Binding-site contacts:
Ligand atom C6 contacts residue NAG1 of chain 1.K at 3.3 Å.
Ligand atom C2 contacts residue ASN99 of chain 1.B at 2.5 Å.
Ligand atom C3 contacts residue ASN99 of chain 1.B at 3.7 Å.
Ligand atom C5 contacts residue ASN99 of chain 1.B at 3.2 Å.
Ligand atom O6 contacts residue SER398 of chain 1.B at 3.9 Å.
Ligand atom O6 contacts residue NAG1 of chain 1.K at 3.4 Å (h-bond).
Ligand atom C8 contacts residue ASN99 of chain 1.B at 3.9 Å.
Ligand atom C6 contacts residue ASN99 of chain 1.B at 3.1 Å.
Ligand atom C4 contacts residue ASN99 of chain 1.B at 3.9 Å.
Ligand atom O7 contacts residue ASN99 of chain 1.B at 3.0 Å (h-bond).
Ligand atom O5 contacts residue ASN99 of chain 1.B at 2.5 Å (h-bond).
Ligand atom O5 contacts residue NAG1 of chain 1.K at 4.5 Å.
Ligand atom C8 contacts residue LYS98 of chain 1.B at 4.2 Å.
Ligand atom O6 contacts residue ASN99 of chain 1.B at 4.4 Å.
Ligand atom N2 contacts residue ASN99 of chain 1.B at 3.0 Å (h-bond).
Ligand atom C7 contacts residue ASN99 of chain 1.B at 3.3 Å.
Ligand atom C6 contacts residue SER398 of chain 1.B at 4.5 Å.
Ligand atom O7 contacts residue PHE100 of chain 1.B at 4.5 Å.
Ligand atom C1 contacts residue ASN99 of chain 1.B at 1.4 Å.

Sequence of chain 1.B:
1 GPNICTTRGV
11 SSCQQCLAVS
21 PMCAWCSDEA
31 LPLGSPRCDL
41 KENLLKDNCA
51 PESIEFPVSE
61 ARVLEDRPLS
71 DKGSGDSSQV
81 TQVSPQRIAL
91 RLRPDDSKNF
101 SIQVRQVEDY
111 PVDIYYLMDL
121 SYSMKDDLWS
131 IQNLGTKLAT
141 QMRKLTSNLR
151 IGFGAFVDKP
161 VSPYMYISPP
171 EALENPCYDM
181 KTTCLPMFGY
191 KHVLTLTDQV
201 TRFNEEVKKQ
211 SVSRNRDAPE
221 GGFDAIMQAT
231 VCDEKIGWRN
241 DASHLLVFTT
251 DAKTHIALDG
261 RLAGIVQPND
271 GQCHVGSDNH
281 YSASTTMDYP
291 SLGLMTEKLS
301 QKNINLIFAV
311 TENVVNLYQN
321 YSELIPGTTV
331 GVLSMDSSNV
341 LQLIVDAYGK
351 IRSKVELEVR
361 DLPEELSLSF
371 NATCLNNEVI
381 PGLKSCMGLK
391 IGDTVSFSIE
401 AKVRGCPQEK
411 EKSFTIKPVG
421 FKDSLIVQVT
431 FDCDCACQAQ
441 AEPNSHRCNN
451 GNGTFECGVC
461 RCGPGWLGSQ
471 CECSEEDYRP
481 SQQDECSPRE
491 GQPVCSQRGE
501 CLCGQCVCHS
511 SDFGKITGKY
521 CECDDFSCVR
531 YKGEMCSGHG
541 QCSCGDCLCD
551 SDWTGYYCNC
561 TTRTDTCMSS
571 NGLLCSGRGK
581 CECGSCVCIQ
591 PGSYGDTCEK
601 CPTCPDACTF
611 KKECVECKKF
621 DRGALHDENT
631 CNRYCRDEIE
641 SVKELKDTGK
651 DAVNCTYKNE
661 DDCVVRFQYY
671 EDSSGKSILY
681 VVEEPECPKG

This protein binds this small molecule.
Small molecule (SMILES): CC(=O)N[C@@H]1[C@@H](O)[C@H](O)[C@@H](CO)O[C@H]1O